Sequence of chain 1.W:
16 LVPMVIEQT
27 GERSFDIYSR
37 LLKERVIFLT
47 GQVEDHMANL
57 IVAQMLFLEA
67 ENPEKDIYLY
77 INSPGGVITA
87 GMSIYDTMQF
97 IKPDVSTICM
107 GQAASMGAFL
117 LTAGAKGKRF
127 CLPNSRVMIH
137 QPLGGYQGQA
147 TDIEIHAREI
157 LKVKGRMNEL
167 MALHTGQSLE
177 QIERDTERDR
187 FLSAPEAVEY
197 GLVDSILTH

Binding-site contacts:
Ligand atom C1 contacts residue TYR76 of chain 1.W at 3.3 Å (hydrophobic).
Ligand atom O11 contacts residue LEU62 of chain 1.X at 3.6 Å.
Ligand atom O contacts residue TYR74 of chain 1.W at 3.4 Å.
Ligand atom CD2 contacts residue TYR76 of chain 1.W at 3.5 Å (hydrophobic).
Ligand atom CD contacts residue TYR76 of chain 1.W at 3.2 Å (hydrophobic).
Ligand atom N contacts residue PHE96 of chain 1.X at 3.7 Å.
Ligand atom CE contacts residue VAL42 of chain 1.W at 3.8 Å (hydrophobic).
Ligand atom C5 contacts residue ALA66 of chain 1.X at 3.6 Å (hydrophobic).
Ligand atom O contacts residue PHE96 of chain 1.X at 3.8 Å.
Ligand atom CE2 contacts residue MET106 of chain 1.W at 3.6 Å (hydrophobic).
Ligand atom C5 contacts residue LEU62 of chain 1.X at 3.8 Å (hydrophobic).
Ligand atom CB contacts residue ILE104 of chain 1.W at 3.1 Å (hydrophobic).
Ligand atom C1 contacts residue LEU62 of chain 1.X at 3.6 Å (hydrophobic).
Ligand atom C8 contacts residue ARG36 of chain 1.W at 3.4 Å.
Ligand atom N contacts residue TYR76 of chain 1.W at 2.7 Å (h-bond).
Ligand atom CD1 contacts residue PHE96 of chain 1.X at 3.7 Å (hydrophobic).
Ligand atom C2 contacts residue LEU62 of chain 1.X at 3.4 Å (hydrophobic).
Ligand atom CE2 contacts residue LEU62 of chain 1.X at 3.7 Å (hydrophobic).
Ligand atom C7 contacts residue ALA66 of chain 1.X at 3.7 Å (hydrophobic).
Ligand atom CB contacts residue ILE104 of chain 1.W at 3.7 Å (hydrophobic).
Ligand atom C contacts residue TYR74 of chain 1.W at 3.3 Å (hydrophobic).
Ligand atom C contacts residue PHE96 of chain 1.X at 3.7 Å (hydrophobic).
Ligand atom CA contacts residue TYR74 of chain 1.W at 3.7 Å (hydrophobic).
Ligand atom CE contacts residue GLU40 of chain 1.W at 3.4 Å.
Ligand atom CE1 contacts residue THR93 of chain 1.X at 3.6 Å.
Ligand atom N contacts residue TYR74 of chain 1.W at 3.6 Å.
Ligand atom C8 contacts residue GLU40 of chain 1.W at 3.7 Å.
Ligand atom O contacts residue ILE104 of chain 1.W at 3.6 Å.
Ligand atom CM contacts residue LEU203 of chain 1.W at 3.8 Å (hydrophobic).
Ligand atom C contacts residue TYR76 of chain 1.W at 3.6 Å (hydrophobic).
Ligand atom CA contacts residue PHE96 of chain 1.X at 3.8 Å (hydrophobic).
Ligand atom CE2 contacts residue TYR76 of chain 1.W at 3.8 Å (hydrophobic).
Ligand atom CB contacts residue TYR74 of chain 1.W at 3.4 Å (hydrophobic).
Ligand atom O contacts residue TYR76 of chain 1.W at 2.6 Å (h-bond).
Ligand atom N contacts residue TYR76 of chain 1.W at 3.8 Å.
Ligand atom CA contacts residue TYR74 of chain 1.W at 3.2 Å (hydrophobic).
Ligand atom C2 contacts residue TYR76 of chain 1.W at 3.6 Å (hydrophobic).
Ligand atom CD2 contacts residue ILE104 of chain 1.W at 3.8 Å (hydrophobic).
Ligand atom CB contacts residue LEU203 of chain 1.W at 3.6 Å (hydrophobic).
Ligand atom CZ contacts residue THR93 of chain 1.X at 3.5 Å.

Sequence of chain 1.X:
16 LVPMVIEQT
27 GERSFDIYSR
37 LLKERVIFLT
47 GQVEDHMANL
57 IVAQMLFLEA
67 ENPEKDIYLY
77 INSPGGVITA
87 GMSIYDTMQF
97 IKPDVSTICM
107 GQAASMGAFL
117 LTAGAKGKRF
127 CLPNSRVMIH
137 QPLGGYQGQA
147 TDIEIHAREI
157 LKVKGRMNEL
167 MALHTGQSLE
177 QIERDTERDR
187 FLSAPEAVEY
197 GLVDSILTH

This protein binds this small molecule.
Small molecule (SMILES): C/C=C/C=C/C=C/C(=O)N[C@@H](Cc1ccccc1)C(=O)N[C@H]1COC(=O)[C@@H]2C[C@@H](C)CN2C(=O)[C@H](C)NC(=O)[C@H](C)N(C)C(=O)[C@@H]2CCCN2C1=O